Binding-site contacts:
Ligand atom C17 contacts residue VAL43 of chain 1.B at 3.8 Å (hydrophobic).
Ligand atom O1 contacts residue GLU102 of chain 1.B at 3.8 Å.
Ligand atom C1 contacts residue GLY107 of chain 1.B at 3.8 Å.
Ligand atom C5 contacts residue GLY107 of chain 1.B at 3.5 Å.
Ligand atom N3 contacts residue MET104 of chain 1.B at 3.7 Å.
Ligand atom C15 contacts residue SER165 of chain 1.B at 3.5 Å.
Ligand atom C11 contacts residue ALA55 of chain 1.B at 3.8 Å (hydrophobic).
Ligand atom C1 contacts residue ILE35 of chain 1.B at 3.8 Å (hydrophobic).
Ligand atom C6 contacts residue GLY107 of chain 1.B at 3.4 Å.
Ligand atom C10 contacts residue ALA55 of chain 1.B at 3.8 Å (hydrophobic).
Ligand atom C14 contacts residue SER165 of chain 1.B at 3.5 Å.
Ligand atom C10 contacts residue LEU155 of chain 1.B at 3.9 Å (hydrophobic).
Ligand atom C14 contacts residue PHE101 of chain 1.B at 3.3 Å (hydrophobic).
Ligand atom C12 contacts residue MET104 of chain 1.B at 3.3 Å (hydrophobic).
Ligand atom C8 contacts residue VAL85 of chain 1.B at 3.9 Å (hydrophobic).
Ligand atom C8 contacts residue ALA55 of chain 1.B at 3.3 Å (hydrophobic).
Ligand atom C13 contacts residue ASP166 of chain 1.B at 3.9 Å.
Ligand atom C15 contacts residue PHE101 of chain 1.B at 3.6 Å (hydrophobic).
Ligand atom C9 contacts residue ALA55 of chain 1.B at 3.6 Å (hydrophobic).
Ligand atom N1 contacts residue ASP166 of chain 1.B at 3.6 Å.
Ligand atom N3 contacts residue LEU155 of chain 1.B at 3.6 Å.
Ligand atom O1 contacts residue MET104 of chain 1.B at 2.3 Å (h-bond).
Ligand atom C6 contacts residue PHE103 of chain 1.B at 3.8 Å (hydrophobic).
Ligand atom C13 contacts residue VAL43 of chain 1.B at 3.7 Å (hydrophobic).
Ligand atom C8 contacts residue LEU155 of chain 1.B at 3.4 Å (hydrophobic).
Ligand atom C9 contacts residue LEU155 of chain 1.B at 3.5 Å (hydrophobic).
Ligand atom N1 contacts residue LYS57 of chain 1.B at 3.5 Å (salt-bridge).
Ligand atom C12 contacts residue PHE103 of chain 1.B at 3.9 Å (hydrophobic).
Ligand atom N3 contacts residue GLU102 of chain 1.B at 2.7 Å (salt-bridge).
Ligand atom C13 contacts residue LYS57 of chain 1.B at 3.7 Å.
Ligand atom C12 contacts residue ALA55 of chain 1.B at 3.4 Å (hydrophobic).
Ligand atom C8 contacts residue GLU102 of chain 1.B at 3.4 Å.
Ligand atom C2 contacts residue ILE35 of chain 1.B at 3.8 Å (hydrophobic).
Ligand atom C12 contacts residue LEU155 of chain 1.B at 3.9 Å (hydrophobic).
Ligand atom C12 contacts residue GLU102 of chain 1.B at 3.7 Å.
Ligand atom C8 contacts residue PHE101 of chain 1.B at 3.5 Å (hydrophobic).
Ligand atom N3 contacts residue ALA55 of chain 1.B at 3.2 Å.
Ligand atom C7 contacts residue ILE35 of chain 1.B at 3.8 Å (hydrophobic).
Ligand atom O1 contacts residue PHE103 of chain 1.B at 3.0 Å.
Ligand atom N3 contacts residue PHE103 of chain 1.B at 3.9 Å.

Sequence of chain 1.B:
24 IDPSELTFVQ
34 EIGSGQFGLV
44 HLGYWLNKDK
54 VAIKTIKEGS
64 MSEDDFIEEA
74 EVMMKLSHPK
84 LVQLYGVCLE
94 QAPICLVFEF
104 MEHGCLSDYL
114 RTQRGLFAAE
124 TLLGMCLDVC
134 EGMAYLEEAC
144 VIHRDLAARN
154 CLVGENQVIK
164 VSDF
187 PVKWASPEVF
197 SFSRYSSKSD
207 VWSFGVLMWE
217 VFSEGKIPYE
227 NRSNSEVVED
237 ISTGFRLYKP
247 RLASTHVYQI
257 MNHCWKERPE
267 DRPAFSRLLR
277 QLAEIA

This small molecule binds to this protein.
Small molecule (SMILES): O=C(Nc1cc(-c2ccncc2)c[nH]c1=O)c1ccccc1